Sequence of chain 1.B:
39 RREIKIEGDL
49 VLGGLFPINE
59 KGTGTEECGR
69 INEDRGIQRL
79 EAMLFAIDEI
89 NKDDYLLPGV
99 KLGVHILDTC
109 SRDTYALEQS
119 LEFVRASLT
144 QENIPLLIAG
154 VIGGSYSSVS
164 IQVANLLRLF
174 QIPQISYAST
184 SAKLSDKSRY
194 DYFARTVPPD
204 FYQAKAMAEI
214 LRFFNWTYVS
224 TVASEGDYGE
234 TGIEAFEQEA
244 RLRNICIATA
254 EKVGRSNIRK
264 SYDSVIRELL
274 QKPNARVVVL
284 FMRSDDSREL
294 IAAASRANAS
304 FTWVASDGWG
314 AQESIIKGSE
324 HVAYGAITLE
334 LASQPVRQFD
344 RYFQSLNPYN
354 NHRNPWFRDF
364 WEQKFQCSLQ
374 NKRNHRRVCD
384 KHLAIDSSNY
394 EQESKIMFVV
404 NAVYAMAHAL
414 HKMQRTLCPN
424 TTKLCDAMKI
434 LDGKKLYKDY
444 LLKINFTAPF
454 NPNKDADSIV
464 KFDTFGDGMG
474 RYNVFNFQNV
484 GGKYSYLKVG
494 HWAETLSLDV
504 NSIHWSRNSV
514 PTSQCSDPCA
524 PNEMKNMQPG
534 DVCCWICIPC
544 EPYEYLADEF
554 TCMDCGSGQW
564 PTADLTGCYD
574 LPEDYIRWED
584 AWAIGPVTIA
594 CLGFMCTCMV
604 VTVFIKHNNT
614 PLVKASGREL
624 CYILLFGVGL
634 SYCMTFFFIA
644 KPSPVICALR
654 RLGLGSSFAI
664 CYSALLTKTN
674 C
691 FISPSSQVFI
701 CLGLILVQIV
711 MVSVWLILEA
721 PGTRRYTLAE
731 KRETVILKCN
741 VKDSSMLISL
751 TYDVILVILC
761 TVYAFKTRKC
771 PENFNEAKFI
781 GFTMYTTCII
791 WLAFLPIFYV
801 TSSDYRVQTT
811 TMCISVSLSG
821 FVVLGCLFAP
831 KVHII

A small-molecule ligand and the protein it binds are described below.
Small molecule (SMILES): N[C@](CC1c2ccccc2Oc2ccccc21)(C(=O)O)[C@H]1C[C@@H]1C(=O)O

Binding-site contacts:
Ligand atom CAN contacts residue THR183 of chain 1.B at 3.0 Å.
Ligand atom OAC contacts residue SER182 of chain 1.B at 3.3 Å.
Ligand atom CAY contacts residue THR183 of chain 1.B at 3.3 Å.
Ligand atom CAK contacts residue TYR231 of chain 1.B at 3.8 Å (hydrophobic).
Ligand atom OAD contacts residue SER158 of chain 1.B at 3.5 Å (h-bond).
Ligand atom CAH contacts residue SER160 of chain 1.B at 3.1 Å.
Ligand atom CAL contacts residue ASP203 of chain 1.B at 3.4 Å.
Ligand atom CAL contacts residue SER160 of chain 1.B at 3.3 Å.
Ligand atom CAR contacts residue ALA181 of chain 1.B at 3.7 Å (hydrophobic).
Ligand atom NAA contacts residue THR183 of chain 1.B at 2.9 Å (h-bond).
Ligand atom CAH contacts residue ASP203 of chain 1.B at 3.9 Å.
Ligand atom OAD contacts residue ARG77 of chain 1.B at 3.4 Å (salt-bridge).
Ligand atom OAE contacts residue SER160 of chain 1.B at 3.5 Å (h-bond).
Ligand atom OAD contacts residue ARG73 of chain 1.B at 3.8 Å.
Ligand atom CAJ contacts residue TYR231 of chain 1.B at 3.3 Å (hydrophobic).
Ligand atom OAB contacts residue ARG73 of chain 1.B at 3.7 Å.
Ligand atom CAS contacts residue TYR231 of chain 1.B at 3.5 Å (hydrophobic).
Ligand atom CAQ contacts residue SER158 of chain 1.B at 3.4 Å.
Ligand atom CAR contacts residue SER182 of chain 1.B at 4.0 Å.
Ligand atom OAE contacts residue TYR159 of chain 1.B at 4.0 Å.
Ligand atom CAR contacts residue THR183 of chain 1.B at 3.7 Å.
Ligand atom OAD contacts residue ALA181 of chain 1.B at 3.8 Å.
Ligand atom OAC contacts residue THR183 of chain 1.B at 2.6 Å (h-bond).
Ligand atom OAC contacts residue SER160 of chain 1.B at 2.6 Å (h-bond).
Ligand atom OAC contacts residue ALA181 of chain 1.B at 3.6 Å.
Ligand atom CAL contacts residue THR183 of chain 1.B at 4.0 Å.
Ligand atom OAC contacts residue SER184 of chain 1.B at 3.9 Å.
Ligand atom CAR contacts residue SER160 of chain 1.B at 3.4 Å.
Ligand atom NAA contacts residue ALA181 of chain 1.B at 2.6 Å (h-bond).
Ligand atom CAQ contacts residue ARG73 of chain 1.B at 4.1 Å.
Ligand atom OAB contacts residue SER158 of chain 1.B at 3.0 Å (h-bond).
Ligand atom CAX contacts residue ALA181 of chain 1.B at 3.7 Å (hydrophobic).
Ligand atom CAU contacts residue TYR231 of chain 1.B at 4.0 Å (hydrophobic).
Ligand atom CAF contacts residue TYR231 of chain 1.B at 3.6 Å (hydrophobic).
Ligand atom OAB contacts residue TYR159 of chain 1.B at 4.0 Å.
Ligand atom OAP contacts residue TYR231 of chain 1.B at 4.0 Å.
Ligand atom CAU contacts residue ASP203 of chain 1.B at 4.1 Å.
Ligand atom CAN contacts residue ASP203 of chain 1.B at 3.9 Å.
Ligand atom CAY contacts residue ALA181 of chain 1.B at 3.6 Å (hydrophobic).
Ligand atom CAG contacts residue TYR231 of chain 1.B at 3.9 Å (hydrophobic).